The small molecule below binds the protein below.
Small molecule (SMILES): CC(=O)N[C@@H]1[C@@H](O)[C@H](O)[C@@H](CO)O[C@H]1O

Sequence of chain 1.B:
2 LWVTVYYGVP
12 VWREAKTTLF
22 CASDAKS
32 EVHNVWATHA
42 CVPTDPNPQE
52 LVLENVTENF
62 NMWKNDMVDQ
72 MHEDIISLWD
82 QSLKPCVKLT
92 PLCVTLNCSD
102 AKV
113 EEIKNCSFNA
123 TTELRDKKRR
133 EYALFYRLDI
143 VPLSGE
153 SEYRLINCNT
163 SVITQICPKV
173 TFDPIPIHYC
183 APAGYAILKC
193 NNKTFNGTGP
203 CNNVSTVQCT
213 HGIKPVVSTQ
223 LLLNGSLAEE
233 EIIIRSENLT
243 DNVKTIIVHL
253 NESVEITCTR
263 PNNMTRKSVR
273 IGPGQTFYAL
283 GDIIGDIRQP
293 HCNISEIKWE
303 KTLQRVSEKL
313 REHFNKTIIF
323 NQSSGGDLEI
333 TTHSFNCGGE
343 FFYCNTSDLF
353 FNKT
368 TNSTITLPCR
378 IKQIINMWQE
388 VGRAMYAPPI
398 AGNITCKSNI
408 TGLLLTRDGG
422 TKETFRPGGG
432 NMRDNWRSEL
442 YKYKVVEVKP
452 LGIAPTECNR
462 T

Binding-site contacts:
Ligand atom C3 contacts residue ASN265 of chain 1.B at 3.8 Å.
Ligand atom C6 contacts residue GLY399 of chain 1.B at 4.0 Å.
Ligand atom O5 contacts residue GLY399 of chain 1.B at 4.2 Å.
Ligand atom O7 contacts residue ILE286 of chain 1.B at 3.4 Å.
Ligand atom N2 contacts residue ASN265 of chain 1.B at 2.9 Å (h-bond).
Ligand atom C1 contacts residue ASN265 of chain 1.B at 1.4 Å.
Ligand atom C5 contacts residue ASN265 of chain 1.B at 3.7 Å.
Ligand atom C4 contacts residue ASN265 of chain 1.B at 4.2 Å.
Ligand atom C8 contacts residue ASN265 of chain 1.B at 4.1 Å.
Ligand atom C8 contacts residue ILE286 of chain 1.B at 3.8 Å (hydrophobic).
Ligand atom O5 contacts residue ASN265 of chain 1.B at 2.4 Å (h-bond).
Ligand atom C7 contacts residue ASN265 of chain 1.B at 3.7 Å.
Ligand atom C2 contacts residue ASN265 of chain 1.B at 2.5 Å.
Ligand atom C7 contacts residue ILE286 of chain 1.B at 3.8 Å (hydrophobic).